Binding-site contacts:
Ligand atom C3 contacts residue ASN44 of chain 1.A at 4.3 Å.
Ligand atom C3 contacts residue MET83 of chain 1.A at 4.1 Å (hydrophobic).
Ligand atom O3 contacts residue GLN54 of chain 1.A at 3.0 Å (h-bond).
Ligand atom O4 contacts residue GLN81 of chain 1.A at 3.7 Å.
Ligand atom O3 contacts residue ASN44 of chain 1.A at 3.5 Å (h-bond).
Ligand atom C3 contacts residue ASN55 of chain 1.A at 3.5 Å.
Ligand atom O4 contacts residue GLU58 of chain 1.A at 3.5 Å (salt-bridge).
Ligand atom O3 contacts residue ASP46 of chain 1.A at 4.1 Å.
Ligand atom C6 contacts residue GLU58 of chain 1.A at 4.2 Å.
Ligand atom C6 contacts residue THR59 of chain 1.A at 3.9 Å.
Ligand atom C2 contacts residue ASN44 of chain 1.A at 4.0 Å.
Ligand atom O6 contacts residue THR59 of chain 1.A at 4.0 Å.
Ligand atom O6 contacts residue GLU58 of chain 1.A at 2.8 Å (salt-bridge).
Ligand atom O1 contacts residue MET83 of chain 1.A at 4.2 Å.
Ligand atom C4 contacts residue ASN55 of chain 1.A at 3.7 Å.
Ligand atom O4 contacts residue ASN55 of chain 1.A at 2.9 Å (h-bond).
Ligand atom C4 contacts residue THR59 of chain 1.A at 4.2 Å.
Ligand atom O3 contacts residue ASN55 of chain 1.A at 2.7 Å (h-bond).
Ligand atom O4 contacts residue THR82 of chain 1.A at 3.4 Å (h-bond).
Ligand atom C3 contacts residue GLN54 of chain 1.A at 4.3 Å.
Ligand atom O3 contacts residue GLY43 of chain 1.A at 4.3 Å.
Ligand atom O4 contacts residue MET83 of chain 1.A at 3.8 Å.
Ligand atom O3 contacts residue MET83 of chain 1.A at 4.0 Å.
Ligand atom O4 contacts residue THR59 of chain 1.A at 4.3 Å.
Ligand atom C6 contacts residue GLN81 of chain 1.A at 3.9 Å.
Ligand atom O6 contacts residue GLN81 of chain 1.A at 2.5 Å (h-bond).
Ligand atom O4 contacts residue GLN54 of chain 1.A at 4.5 Å.

A small-molecule ligand and the protein it binds are described below.
Small molecule (SMILES): OC[C@H]1O[C@H](O[C@H]2[C@@H](O)[C@H](O)[C@@H](CO)O[C@@H]2O)[C@@H](O)[C@@H](O)[C@@H]1O

Sequence of chain 1.A:
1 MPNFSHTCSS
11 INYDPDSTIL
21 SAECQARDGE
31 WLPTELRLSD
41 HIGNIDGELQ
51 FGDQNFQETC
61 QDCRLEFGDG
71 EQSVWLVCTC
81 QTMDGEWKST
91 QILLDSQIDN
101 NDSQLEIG